Sequence of chain 1.B:
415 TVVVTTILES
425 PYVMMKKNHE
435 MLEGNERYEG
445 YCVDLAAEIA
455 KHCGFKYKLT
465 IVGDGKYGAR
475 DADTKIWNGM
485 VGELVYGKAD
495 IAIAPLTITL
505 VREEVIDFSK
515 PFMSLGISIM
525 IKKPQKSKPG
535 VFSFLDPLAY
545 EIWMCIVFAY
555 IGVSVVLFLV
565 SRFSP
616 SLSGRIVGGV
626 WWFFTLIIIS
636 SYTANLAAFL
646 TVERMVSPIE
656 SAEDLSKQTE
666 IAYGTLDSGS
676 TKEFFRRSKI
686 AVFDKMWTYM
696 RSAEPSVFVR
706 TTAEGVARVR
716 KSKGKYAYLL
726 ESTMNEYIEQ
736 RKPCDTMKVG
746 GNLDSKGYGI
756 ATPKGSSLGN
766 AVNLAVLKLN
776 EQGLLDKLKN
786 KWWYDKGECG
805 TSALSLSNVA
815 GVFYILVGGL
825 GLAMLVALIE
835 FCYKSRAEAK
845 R

Binding-site contacts:
Ligand atom CAL contacts residue THR707 of chain 1.B at 3.7 Å.
Ligand atom FAF contacts residue TYR471 of chain 1.B at 3.4 Å.
Ligand atom CAT contacts residue THR501 of chain 1.B at 3.5 Å.
Ligand atom CAZ contacts residue TYR471 of chain 1.B at 3.3 Å (hydrophobic).
Ligand atom FAH contacts residue GLU423 of chain 1.B at 4.0 Å.
Ligand atom NAP contacts residue TYR471 of chain 1.B at 3.7 Å.
Ligand atom CAI contacts residue TYR471 of chain 1.B at 3.5 Å (hydrophobic).
Ligand atom FAF contacts residue TYR426 of chain 1.B at 3.6 Å.
Ligand atom CAS contacts residue TYR471 of chain 1.B at 3.2 Å (hydrophobic).
Ligand atom FAF contacts residue PRO499 of chain 1.B at 3.2 Å.
Ligand atom OAD contacts residue SER675 of chain 1.B at 2.5 Å (h-bond).
Ligand atom PBA contacts residue SER675 of chain 1.B at 3.1 Å.
Ligand atom OAA contacts residue THR501 of chain 1.B at 2.8 Å (h-bond).
Ligand atom FAF contacts residue TYR753 of chain 1.B at 3.8 Å.
Ligand atom NAP contacts residue THR501 of chain 1.B at 3.5 Å (h-bond).
Ligand atom CAJ contacts residue PRO499 of chain 1.B at 3.2 Å (hydrophobic).
Ligand atom CAR contacts residue TYR471 of chain 1.B at 3.6 Å (hydrophobic).
Ligand atom CAT contacts residue TYR471 of chain 1.B at 3.8 Å (hydrophobic).
Ligand atom CAO contacts residue SER675 of chain 1.B at 4.0 Å.
Ligand atom FAH contacts residue TYR471 of chain 1.B at 2.8 Å.
Ligand atom CAT contacts residue ARG506 of chain 1.B at 3.6 Å.
Ligand atom OAA contacts residue ARG506 of chain 1.B at 2.4 Å (salt-bridge).
Ligand atom NAP contacts residue PRO499 of chain 1.B at 3.0 Å (h-bond).
Ligand atom CAU contacts residue TYR471 of chain 1.B at 3.9 Å (hydrophobic).
Ligand atom FAG contacts residue TYR753 of chain 1.B at 3.4 Å.
Ligand atom CAU contacts residue ARG506 of chain 1.B at 3.6 Å.
Ligand atom NAY contacts residue TYR471 of chain 1.B at 3.6 Å.
Ligand atom OAQ contacts residue THR707 of chain 1.B at 3.5 Å (h-bond).
Ligand atom OAD contacts residue GLY674 of chain 1.B at 3.5 Å.
Ligand atom CAV contacts residue PRO499 of chain 1.B at 3.6 Å (hydrophobic).
Ligand atom OAA contacts residue LEU500 of chain 1.B at 3.3 Å.
Ligand atom CAJ contacts residue TYR753 of chain 1.B at 3.7 Å (hydrophobic).
Ligand atom CAK contacts residue THR707 of chain 1.B at 3.8 Å.
Ligand atom CAV contacts residue TYR471 of chain 1.B at 3.3 Å (hydrophobic).
Ligand atom OAE contacts residue SER675 of chain 1.B at 2.6 Å (h-bond).
Ligand atom CAW contacts residue TYR471 of chain 1.B at 3.3 Å (hydrophobic).
Ligand atom CAJ contacts residue TYR471 of chain 1.B at 3.3 Å (hydrophobic).
Ligand atom OAB contacts residue ARG506 of chain 1.B at 2.6 Å (salt-bridge).
Ligand atom CAZ contacts residue TYR753 of chain 1.B at 3.9 Å (hydrophobic).
Ligand atom CAS contacts residue TYR753 of chain 1.B at 3.8 Å (hydrophobic).

The small molecule below binds the protein below.
Small molecule (SMILES): O=c1[nH]c2cc(C(F)(F)F)c(N3CCOCC3)cc2n(CP(=O)(O)O)c1=O